Binding-site contacts:
Ligand atom O13 contacts residue HIS399 of chain 1.A at 3.5 Å.
Ligand atom C9 contacts residue ASP321 of chain 1.A at 3.5 Å.
Ligand atom O12 contacts residue ARG400 of chain 1.A at 2.7 Å (salt-bridge).
Ligand atom O10 contacts residue LYS23 of chain 1.A at 3.1 Å (salt-bridge).
Ligand atom O5 contacts residue ARG28 of chain 1.A at 3.0 Å (salt-bridge).
Ligand atom O3 contacts residue ASP321 of chain 1.A at 3.0 Å (salt-bridge).
Ligand atom O5 contacts residue THR96 of chain 1.A at 3.5 Å (h-bond).
Ligand atom C7 contacts residue SER24 of chain 1.A at 3.5 Å.
Ligand atom O11 contacts residue ASP321 of chain 1.A at 3.5 Å (salt-bridge).
Ligand atom C4 contacts residue ASP321 of chain 1.A at 3.1 Å.
Ligand atom O11 contacts residue GLU349 of chain 1.A at 3.5 Å (salt-bridge).
Ligand atom C9 contacts residue LYS348 of chain 1.A at 3.6 Å.
Ligand atom O2 contacts residue ILE320 of chain 1.A at 3.5 Å.
Ligand atom O1 contacts residue LYS348 of chain 1.A at 3.4 Å (salt-bridge).
Ligand atom O7 contacts residue LYS348 of chain 1.A at 3.4 Å (salt-bridge).
Ligand atom O6 contacts residue ALA169 of chain 1.A at 3.1 Å (h-bond).
Ligand atom O9 contacts residue ARG123 of chain 1.A at 3.2 Å (salt-bridge).
Ligand atom O4 contacts residue ARG28 of chain 1.A at 2.7 Å (salt-bridge).
Ligand atom C1 contacts residue GLN170 of chain 1.A at 3.6 Å.
Ligand atom O5 contacts residue SER24 of chain 1.A at 2.6 Å (h-bond).
Ligand atom C6 contacts residue GLN170 of chain 1.A at 3.4 Å.
Ligand atom P2 contacts residue GLU349 of chain 1.A at 3.4 Å.
Ligand atom O9 contacts residue ALA95 of chain 1.A at 3.4 Å.
Ligand atom O10 contacts residue THR96 of chain 1.A at 2.8 Å (h-bond).
Ligand atom O9 contacts residue GLN170 of chain 1.A at 3.3 Å (h-bond).
Ligand atom O6 contacts residue SER168 of chain 1.A at 2.7 Å (h-bond).
Ligand atom C9 contacts residue GLU349 of chain 1.A at 3.5 Å.
Ligand atom O11 contacts residue ARG400 of chain 1.A at 2.9 Å (salt-bridge).
Ligand atom O8 contacts residue LYS348 of chain 1.A at 3.3 Å (salt-bridge).
Ligand atom C5 contacts residue ASP321 of chain 1.A at 3.6 Å.
Ligand atom C6 contacts residue THR96 of chain 1.A at 3.2 Å.
Ligand atom O11 contacts residue ARG352 of chain 1.A at 3.0 Å (salt-bridge).
Ligand atom O2 contacts residue ASP321 of chain 1.A at 2.7 Å (salt-bridge).
Ligand atom O13 contacts residue GLU349 of chain 1.A at 2.2 Å (salt-bridge).
Ligand atom P1 contacts residue LYS348 of chain 1.A at 3.6 Å.
Ligand atom C7 contacts residue ARG28 of chain 1.A at 3.5 Å.
Ligand atom O2 contacts residue LYS348 of chain 1.A at 2.9 Å (salt-bridge).
Ligand atom O6 contacts residue GLN170 of chain 1.A at 2.8 Å (h-bond).
Ligand atom O4 contacts residue GLN170 of chain 1.A at 3.5 Å.
Ligand atom O12 contacts residue LYS23 of chain 1.A at 2.7 Å (salt-bridge).

The protein below binds the small molecule below.
Small molecule (SMILES): C[C@](O[C@@H]1CC(C(=O)O)=C[C@@H](OP(=O)(O)O)[C@H]1O)(C(=O)O)P(=O)(O)O

Sequence of chain 1.A:
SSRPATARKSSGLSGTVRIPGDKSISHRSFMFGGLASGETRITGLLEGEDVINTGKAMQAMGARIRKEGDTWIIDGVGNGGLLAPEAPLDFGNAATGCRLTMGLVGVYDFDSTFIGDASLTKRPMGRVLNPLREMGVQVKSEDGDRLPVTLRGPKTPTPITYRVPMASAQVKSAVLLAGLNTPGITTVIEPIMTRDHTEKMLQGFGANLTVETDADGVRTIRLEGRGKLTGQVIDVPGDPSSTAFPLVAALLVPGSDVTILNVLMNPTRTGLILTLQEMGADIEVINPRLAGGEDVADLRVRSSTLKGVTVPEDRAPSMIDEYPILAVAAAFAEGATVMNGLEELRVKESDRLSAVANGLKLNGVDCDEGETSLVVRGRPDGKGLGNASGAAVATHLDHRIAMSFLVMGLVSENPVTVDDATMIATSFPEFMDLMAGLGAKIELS